Sequence of chain 3.D:
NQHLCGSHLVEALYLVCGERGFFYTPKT

Sequence of chain 2.C:
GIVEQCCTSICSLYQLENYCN

Sequence of chain 2.D:
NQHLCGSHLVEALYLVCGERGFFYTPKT

Binding-site contacts:
Ligand atom C4 contacts residue CYS11 of chain 2.C at 3.9 Å (hydrophobic).
Ligand atom O contacts residue ALA14 of chain 2.D at 4.3 Å.
Ligand atom O4 contacts residue CYS6 of chain 2.C at 2.5 Å (h-bond).
Ligand atom O4 contacts residue LEU11 of chain 2.D at 4.3 Å.
Ligand atom N contacts residue ALA14 of chain 2.D at 3.7 Å.
Ligand atom C5 contacts residue LEU16 of chain 2.C at 4.3 Å (hydrophobic).
Ligand atom C2 contacts residue LEU11 of chain 2.D at 3.6 Å (hydrophobic).
Ligand atom C1 contacts residue LEU11 of chain 2.D at 4.2 Å (hydrophobic).
Ligand atom C4 contacts residue ILE10 of chain 2.C at 4.2 Å (hydrophobic).
Ligand atom O contacts residue SER9 of chain 3.D at 4.1 Å.
Ligand atom C3 contacts residue CYS6 of chain 2.C at 3.4 Å (hydrophobic).
Ligand atom O contacts residue HIS10 of chain 2.D at 4.1 Å.
Ligand atom C contacts residue HIS5 of chain 3.D at 4.0 Å.
Ligand atom O4 contacts residue ILE10 of chain 2.C at 3.2 Å.
Ligand atom C4 contacts residue LEU11 of chain 2.D at 3.8 Å (hydrophobic).
Ligand atom C6 contacts residue ALA14 of chain 2.D at 4.2 Å (hydrophobic).
Ligand atom N contacts residue HIS10 of chain 2.D at 3.5 Å (h-bond).
Ligand atom C contacts residue HIS10 of chain 2.D at 4.3 Å.
Ligand atom C6 contacts residue LEU16 of chain 2.C at 4.2 Å (hydrophobic).
Ligand atom O4 contacts residue CYS11 of chain 2.C at 3.0 Å (h-bond).
Ligand atom C6 contacts residue CYS11 of chain 2.C at 4.3 Å (hydrophobic).
Ligand atom C5 contacts residue CYS11 of chain 2.C at 3.4 Å (hydrophobic).
Ligand atom N contacts residue HIS5 of chain 3.D at 4.0 Å.
Ligand atom C3 contacts residue LEU11 of chain 2.D at 3.4 Å (hydrophobic).
Ligand atom C1 contacts residue HIS10 of chain 2.D at 4.3 Å.
Ligand atom O4 contacts residue SER9 of chain 2.C at 3.6 Å.
Ligand atom C3 contacts residue HIS5 of chain 3.D at 3.6 Å.
Ligand atom C contacts residue ALA14 of chain 2.D at 4.1 Å (hydrophobic).
Ligand atom C contacts residue SER9 of chain 3.D at 4.4 Å.
Ligand atom C2 contacts residue LEU6 of chain 3.D at 4.3 Å (hydrophobic).
Ligand atom CM contacts residue HIS5 of chain 3.D at 3.2 Å.
Ligand atom C2 contacts residue HIS10 of chain 2.D at 4.2 Å.
Ligand atom C5 contacts residue LEU11 of chain 2.D at 4.3 Å (hydrophobic).
Ligand atom C6 contacts residue HIS5 of chain 3.D at 3.3 Å.
Ligand atom C1 contacts residue HIS5 of chain 3.D at 3.4 Å.
Ligand atom C4 contacts residue CYS6 of chain 2.C at 3.4 Å (hydrophobic).
Ligand atom C5 contacts residue HIS5 of chain 3.D at 3.6 Å.
Ligand atom C2 contacts residue HIS5 of chain 3.D at 3.7 Å.
Ligand atom C4 contacts residue HIS5 of chain 3.D at 3.8 Å.
Ligand atom C1 contacts residue ALA14 of chain 2.D at 4.2 Å (hydrophobic).

This protein binds this small molecule.
Small molecule (SMILES): CC(=O)Nc1ccc(O)cc1